Binding-site contacts:
Ligand atom C5' contacts residue MET116 of chain 1.A at 3.6 Å (hydrophobic).
Ligand atom C4' contacts residue GLN115 of chain 1.A at 3.6 Å.
Ligand atom OP3 contacts residue PRO65 of chain 1.A at 2.6 Å (h-bond).
Ligand atom OP1 contacts residue LYS23 of chain 1.A at 2.8 Å (salt-bridge).
Ligand atom C4' contacts residue MET116 of chain 1.A at 3.7 Å (hydrophobic).
Ligand atom C1' contacts residue ARG63 of chain 1.A at 4.1 Å.
Ligand atom OP2 contacts residue THR19 of chain 1.A at 3.8 Å.
Ligand atom P contacts residue PRO65 of chain 1.A at 3.6 Å.
Ligand atom OP1 contacts residue LYS81 of chain 1.A at 4.1 Å.
Ligand atom P contacts residue ASN20 of chain 1.A at 3.8 Å.
Ligand atom OP2 contacts residue ASN20 of chain 1.A at 3.1 Å (h-bond).
Ligand atom P contacts residue ARG17 of chain 1.A at 3.9 Å.
Ligand atom OP1 contacts residue ARG17 of chain 1.A at 3.0 Å (salt-bridge).
Ligand atom O4' contacts residue MET116 of chain 1.A at 3.8 Å.
Ligand atom OP3 contacts residue TYR25 of chain 1.A at 2.8 Å (h-bond).
Ligand atom P contacts residue TYR25 of chain 1.A at 4.0 Å.
Ligand atom C5' contacts residue GLY117 of chain 1.A at 3.9 Å.
Ligand atom O3' contacts residue GLN115 of chain 1.A at 3.8 Å.
Ligand atom N7 contacts residue PRO65 of chain 1.A at 4.0 Å.
Ligand atom C5' contacts residue MET116 of chain 1.A at 3.8 Å (hydrophobic).
Ligand atom OP3 contacts residue LYS23 of chain 1.A at 3.7 Å.
Ligand atom OP2 contacts residue ARG17 of chain 1.A at 3.0 Å (salt-bridge).
Ligand atom O5' contacts residue PRO65 of chain 1.A at 3.8 Å.
Ligand atom O3' contacts residue MET116 of chain 1.A at 4.2 Å.
Ligand atom C8 contacts residue PRO65 of chain 1.A at 3.9 Å (hydrophobic).
Ligand atom P contacts residue LYS35 of chain 1.A at 4.1 Å.
Ligand atom O4' contacts residue ARG63 of chain 1.A at 3.2 Å (salt-bridge).
Ligand atom C5' contacts residue GLN115 of chain 1.A at 3.5 Å.
Ligand atom C5' contacts residue PRO65 of chain 1.A at 4.1 Å (hydrophobic).
Ligand atom OP2 contacts residue GLN115 of chain 1.A at 4.1 Å.
Ligand atom OP2 contacts residue LYS35 of chain 1.A at 2.8 Å (salt-bridge).
Ligand atom OP1 contacts residue LYS81 of chain 1.A at 3.8 Å.
Ligand atom OP2 contacts residue TYR25 of chain 1.A at 4.2 Å.
Ligand atom C4' contacts residue ARG63 of chain 1.A at 4.1 Å.
Ligand atom OP1 contacts residue PRO65 of chain 1.A at 3.5 Å (h-bond).
Ligand atom OP1 contacts residue GLN115 of chain 1.A at 3.3 Å (h-bond).
Ligand atom P contacts residue GLN115 of chain 1.A at 3.9 Å.
Ligand atom OP1 contacts residue ASN20 of chain 1.A at 3.5 Å (h-bond).
Ligand atom P contacts residue LYS23 of chain 1.A at 4.0 Å.
Ligand atom C3' contacts residue GLN115 of chain 1.A at 4.0 Å.

Sequence of chain 1.A:
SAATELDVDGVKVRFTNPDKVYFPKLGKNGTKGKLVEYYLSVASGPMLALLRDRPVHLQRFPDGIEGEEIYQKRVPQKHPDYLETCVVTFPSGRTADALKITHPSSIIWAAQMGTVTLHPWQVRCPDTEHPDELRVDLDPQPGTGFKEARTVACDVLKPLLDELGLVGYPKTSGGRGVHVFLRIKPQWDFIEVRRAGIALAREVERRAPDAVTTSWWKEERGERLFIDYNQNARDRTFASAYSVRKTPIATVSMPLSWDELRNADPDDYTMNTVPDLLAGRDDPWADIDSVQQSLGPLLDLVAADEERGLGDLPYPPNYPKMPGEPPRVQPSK

This protein binds this small molecule.
Small molecule (SMILES): Nc1ccn([C@H]2C[C@H](O[P](=O)(O)OC[C@H]3O[C@@H](n4cnc5c(=O)nc(N)[nH]c54)C[C@@H]3O)[C@@H](CO[P](=O)(O)O[C@H]3C[C@H](n4cnc5c(=O)nc(N)[nH]c54)O[C@@H]3CO[P](=O)(O)O[C@H]3C[C@H](n4cnc5c(N)ncnc54)O[C@@H]3CO[P](=O)(O)O[C@H]3C[C@H](n4cnc5c(=O)nc(N)[nH]c54)O[C@@H]3CO[P](=O)(O)O[C@H]3C[C@H](n4ccc(N)nc4=O)O[C@@H]3CO[P](=O)(O)O[C@H]3C[C@H](n4cnc5c(=O)nc(N)[nH]c54)O[C@@H]3COP(=O)(O)O)O2)c(=O)n1